Sequence of chain 1.A:
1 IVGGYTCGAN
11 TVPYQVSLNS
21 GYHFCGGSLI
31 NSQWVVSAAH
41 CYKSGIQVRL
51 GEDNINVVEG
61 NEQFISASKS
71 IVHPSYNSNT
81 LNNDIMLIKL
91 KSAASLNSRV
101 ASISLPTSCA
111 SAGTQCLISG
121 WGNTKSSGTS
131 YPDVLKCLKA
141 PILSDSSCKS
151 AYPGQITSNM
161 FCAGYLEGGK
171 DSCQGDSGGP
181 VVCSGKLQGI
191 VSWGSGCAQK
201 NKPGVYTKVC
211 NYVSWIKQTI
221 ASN

Binding-site contacts:
Ligand atom C14 contacts residue VAL191 of chain 1.A at 3.8 Å (hydrophobic).
Ligand atom C13 contacts residue SER172 of chain 1.A at 3.7 Å.
Ligand atom C37 contacts residue GLN174 of chain 1.A at 3.3 Å.
Ligand atom C4 contacts residue GLY194 of chain 1.A at 3.7 Å.
Ligand atom C29 contacts residue THR80 of chain 1.A at 3.7 Å.
Ligand atom C12 contacts residue GLY196 of chain 1.A at 3.5 Å.
Ligand atom C32 contacts residue GLN174 of chain 1.A at 3.1 Å.
Ligand atom C17 contacts residue ASP171 of chain 1.A at 3.6 Å.
Ligand atom N21 contacts residue ASN79 of chain 1.A at 3.8 Å.
Ligand atom N11 contacts residue GLY194 of chain 1.A at 3.7 Å.
Ligand atom C13 contacts residue TRP193 of chain 1.A at 3.7 Å (hydrophobic).
Ligand atom N11 contacts residue SER172 of chain 1.A at 3.3 Å (h-bond).
Ligand atom C13 contacts residue GLY194 of chain 1.A at 3.8 Å.
Ligand atom C14 contacts residue SER172 of chain 1.A at 3.7 Å.
Ligand atom C29 contacts residue SER78 of chain 1.A at 3.6 Å.
Ligand atom N12 contacts residue ASP171 of chain 1.A at 2.8 Å (salt-bridge).
Ligand atom C30 contacts residue GLN155 of chain 1.A at 3.3 Å.
Ligand atom C15 contacts residue SER177 of chain 1.A at 3.7 Å.
Ligand atom N22 contacts residue ASN79 of chain 1.A at 3.7 Å.
Ligand atom C29 contacts residue ASN79 of chain 1.A at 2.3 Å.
Ligand atom C15 contacts residue SER192 of chain 1.A at 3.7 Å.
Ligand atom O2 contacts residue GLY194 of chain 1.A at 3.7 Å.
Ligand atom O32 contacts residue GLN174 of chain 1.A at 3.6 Å (h-bond).
Ligand atom C28 contacts residue ASN79 of chain 1.A at 2.4 Å.
Ligand atom C15 contacts residue VAL191 of chain 1.A at 3.8 Å (hydrophobic).
Ligand atom O2 contacts residue TRP193 of chain 1.A at 3.6 Å.
Ligand atom N12 contacts residue GLY204 of chain 1.A at 3.3 Å.
Ligand atom C33 contacts residue GLN174 of chain 1.A at 3.7 Å.
Ligand atom N11 contacts residue ASP171 of chain 1.A at 2.8 Å (salt-bridge).
Ligand atom F1 contacts residue GLN174 of chain 1.A at 2.6 Å.
Ligand atom O1 contacts residue GLN174 of chain 1.A at 3.7 Å.
Ligand atom N5 contacts residue GLY194 of chain 1.A at 3.4 Å (h-bond).
Ligand atom C22 contacts residue GLY194 of chain 1.A at 3.2 Å.
Ligand atom C17 contacts residue SER172 of chain 1.A at 3.1 Å.
Ligand atom C1 contacts residue GLN174 of chain 1.A at 3.6 Å.
Ligand atom C28 contacts residue THR80 of chain 1.A at 3.2 Å.
Ligand atom C12 contacts residue GLY194 of chain 1.A at 3.7 Å.
Ligand atom O11 contacts residue SER177 of chain 1.A at 3.0 Å (h-bond).
Ligand atom N11 contacts residue GLY196 of chain 1.A at 3.0 Å (h-bond).
Ligand atom N12 contacts residue SER172 of chain 1.A at 2.9 Å (h-bond).

The small molecule below binds the protein below.
Small molecule (SMILES): Cn1ccnc1-c1cccc(Oc2[nH+]c(Oc3cc(C(=N)N)ccc3O)c(F)c(N3CCC[C@@H](C(=O)O)C3)c2F)c1